Binding-site contacts:
Ligand atom CAU contacts residue TYR145 of chain 1.A at 3.5 Å (hydrophobic).
Ligand atom CAX contacts residue PRO101 of chain 1.A at 3.3 Å (hydrophobic).
Ligand atom CAK contacts residue 7XY1 of chain 1.D at 3.5 Å.
Ligand atom OAE contacts residue CYS180 of chain 1.A at 3.3 Å (h-bond).
Ligand atom OAB contacts residue ARG186 of chain 1.A at 3.1 Å (salt-bridge).
Ligand atom CAQ contacts residue HIS114 of chain 1.A at 3.7 Å.
Ligand atom OAC contacts residue ARG186 of chain 1.A at 3.3 Å.
Ligand atom CAR contacts residue GLU80 of chain 1.A at 3.5 Å.
Ligand atom CLF contacts residue LEU247 of chain 1.A at 3.6 Å.
Ligand atom OAE contacts residue GLY183 of chain 1.A at 3.5 Å (h-bond).
Ligand atom OAB contacts residue PHE181 of chain 1.A at 3.2 Å.
Ligand atom OAE contacts residue ALA182 of chain 1.A at 3.4 Å.
Ligand atom OAC contacts residue PHE153 of chain 1.A at 3.5 Å.
Ligand atom OAB contacts residue ALA182 of chain 1.A at 2.9 Å (h-bond).
Ligand atom CLF contacts residue LEU121 of chain 1.A at 3.5 Å.
Ligand atom OAD contacts residue PHE153 of chain 1.A at 3.2 Å.
Ligand atom CBC contacts residue ASP185 of chain 1.A at 3.6 Å.
Ligand atom CAO contacts residue LYS184 of chain 1.A at 3.5 Å.
Ligand atom OAE contacts residue ASP185 of chain 1.A at 3.0 Å (salt-bridge).
Ligand atom CAW contacts residue PRO101 of chain 1.A at 3.6 Å (hydrophobic).
Ligand atom CAJ contacts residue 7XY1 of chain 1.D at 3.5 Å.
Ligand atom CBD contacts residue ARG186 of chain 1.A at 3.6 Å.
Ligand atom CAM contacts residue ILE223 of chain 1.A at 3.6 Å (hydrophobic).
Ligand atom OAA contacts residue CYS180 of chain 1.A at 3.4 Å (h-bond).
Ligand atom CAK contacts residue GLU80 of chain 1.A at 3.6 Å.
Ligand atom CAL contacts residue 7XY1 of chain 1.D at 3.7 Å.
Ligand atom CAS contacts residue TYR145 of chain 1.A at 3.5 Å (hydrophobic).
Ligand atom OAA contacts residue ARG186 of chain 1.A at 2.9 Å (salt-bridge).
Ligand atom CAH contacts residue 7XY1 of chain 1.D at 3.6 Å.
Ligand atom CAM contacts residue LYS184 of chain 1.A at 3.4 Å.
Ligand atom CBC contacts residue CYS180 of chain 1.A at 3.4 Å (hydrophobic).
Ligand atom CAZ contacts residue ASP185 of chain 1.A at 2.9 Å.
Ligand atom CAG contacts residue ARG79 of chain 1.A at 3.5 Å.
Ligand atom CAQ contacts residue 7XY1 of chain 1.D at 3.6 Å.
Ligand atom OAE contacts residue LYS184 of chain 1.A at 3.1 Å (salt-bridge).
Ligand atom CLF contacts residue VAL251 of chain 1.A at 3.7 Å.
Ligand atom SBB contacts residue ARG186 of chain 1.A at 3.6 Å (salt-bridge).
Ligand atom CAR contacts residue 7XY1 of chain 1.D at 3.7 Å.
Ligand atom OAD contacts residue GLU149 of chain 1.A at 3.3 Å (salt-bridge).
Ligand atom OAA contacts residue ASP185 of chain 1.A at 3.4 Å.

This small molecule binds to this protein.
Small molecule (SMILES): O=C(O)C(=O)N(Cc1cccc(Cl)c1)Cc1ccc(S(=O)(=O)NCCC(c2ccccc2)c2ccccc2)s1

Sequence of chain 1.A:
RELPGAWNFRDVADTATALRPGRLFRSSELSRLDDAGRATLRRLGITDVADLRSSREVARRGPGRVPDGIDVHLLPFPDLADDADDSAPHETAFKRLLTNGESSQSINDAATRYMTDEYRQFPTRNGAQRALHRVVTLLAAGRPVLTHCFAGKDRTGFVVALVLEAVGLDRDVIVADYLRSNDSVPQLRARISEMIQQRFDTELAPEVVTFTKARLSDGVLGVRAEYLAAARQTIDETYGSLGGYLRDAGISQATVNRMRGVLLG